This protein binds this small molecule.
Small molecule (SMILES): C[C@H](CCC(=O)O)[C@H]1CC[C@H]2[C@@H]3[C@H](O)C[C@@H]4C[C@H](O)CC[C@]4(C)[C@H]3C[C@H](O)[C@]12C

Sequence of chain 1.C:
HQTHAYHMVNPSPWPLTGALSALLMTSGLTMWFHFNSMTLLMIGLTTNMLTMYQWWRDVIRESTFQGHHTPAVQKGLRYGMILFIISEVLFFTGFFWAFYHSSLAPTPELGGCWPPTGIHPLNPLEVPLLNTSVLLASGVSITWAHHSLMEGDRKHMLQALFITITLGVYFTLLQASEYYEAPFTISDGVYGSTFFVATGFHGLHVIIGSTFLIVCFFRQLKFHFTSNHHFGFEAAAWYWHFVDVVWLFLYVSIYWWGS

Binding-site contacts:
Ligand atom C24 contacts residue ARG156 of chain 1.C at 3.4 Å.
Ligand atom C6 contacts residue GLN161 of chain 1.C at 3.8 Å.
Ligand atom O26 contacts residue PHE1 of chain 1.J at 3.4 Å (h-bond).
Ligand atom C5 contacts residue PHE164 of chain 1.C at 3.8 Å (hydrophobic).
Ligand atom C21 contacts residue PHE1 of chain 1.J at 4.3 Å (hydrophobic).
Ligand atom C15 contacts residue LEU160 of chain 1.C at 4.0 Å (hydrophobic).
Ligand atom O26 contacts residue ARG156 of chain 1.C at 3.5 Å (salt-bridge).
Ligand atom C15 contacts residue LYS157 of chain 1.C at 4.0 Å.
Ligand atom C18 contacts residue LEU223 of chain 1.C at 3.6 Å (hydrophobic).
Ligand atom C23 contacts residue ARG156 of chain 1.C at 3.6 Å.
Ligand atom C6 contacts residue PHE164 of chain 1.C at 3.8 Å (hydrophobic).
Ligand atom C18 contacts residue LEU160 of chain 1.C at 4.3 Å (hydrophobic).
Ligand atom C7 contacts residue GLN161 of chain 1.C at 3.8 Å.
Ligand atom O25 contacts residue ARG156 of chain 1.C at 3.3 Å (salt-bridge).
Ligand atom C24 contacts residue PHE1 of chain 1.J at 4.0 Å (hydrophobic).
Ligand atom C19 contacts residue PHE164 of chain 1.C at 3.5 Å (hydrophobic).
Ligand atom C16 contacts residue LEU160 of chain 1.C at 4.3 Å (hydrophobic).
Ligand atom C18 contacts residue PHE219 of chain 1.C at 4.2 Å (hydrophobic).
Ligand atom O7 contacts residue GLN161 of chain 1.C at 3.9 Å.
Ligand atom O25 contacts residue PHE1 of chain 1.J at 3.5 Å (h-bond).
Ligand atom C16 contacts residue LYS157 of chain 1.C at 3.9 Å.

Sequence of chain 1.J:
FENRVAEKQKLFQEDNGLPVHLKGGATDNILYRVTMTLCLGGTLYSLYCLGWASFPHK